Sequence of chain 4.A:
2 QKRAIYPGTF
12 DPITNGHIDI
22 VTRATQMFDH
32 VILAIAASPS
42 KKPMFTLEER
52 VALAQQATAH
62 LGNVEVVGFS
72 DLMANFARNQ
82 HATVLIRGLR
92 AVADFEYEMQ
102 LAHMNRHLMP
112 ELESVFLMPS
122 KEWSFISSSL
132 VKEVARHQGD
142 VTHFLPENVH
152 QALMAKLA

Sequence of chain 11.A:
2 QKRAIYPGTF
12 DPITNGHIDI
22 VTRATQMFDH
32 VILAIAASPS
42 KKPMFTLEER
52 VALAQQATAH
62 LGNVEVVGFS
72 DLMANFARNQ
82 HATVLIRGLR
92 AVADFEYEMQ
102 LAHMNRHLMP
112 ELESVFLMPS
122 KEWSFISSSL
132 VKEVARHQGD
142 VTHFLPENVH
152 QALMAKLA

A small-molecule ligand and the protein it binds are described below.
Small molecule (SMILES): COC(=O)N1CCC(Cc2cccc([C@@H](CC#N)Nc3nc4ccc(C)nc4[nH]3)c2)CC1

Binding-site contacts:
Ligand atom C contacts residue ASN106 of chain 4.A at 3.3 Å.
Ligand atom C1 contacts residue LEU102 of chain 4.A at 3.7 Å (hydrophobic).
Ligand atom N1 contacts residue SO41 of chain 4.D at 3.4 Å (h-bond).
Ligand atom N5 contacts residue MET74 of chain 4.A at 2.9 Å (h-bond).
Ligand atom N2 contacts residue ASP72 of chain 4.A at 3.1 Å (salt-bridge).
Ligand atom C13 contacts residue SER71 of chain 4.A at 3.4 Å.
Ligand atom C23 contacts residue ARG88 of chain 4.A at 3.6 Å.
Ligand atom C8 contacts residue SER39 of chain 4.A at 3.4 Å.
Ligand atom N5 contacts residue LEU73 of chain 4.A at 3.7 Å.
Ligand atom C7 contacts residue ALA37 of chain 4.A at 3.6 Å (hydrophobic).
Ligand atom C20 contacts residue MET105 of chain 4.A at 3.7 Å (hydrophobic).
Ligand atom C13 contacts residue HIS138 of chain 11.A at 3.7 Å.
Ligand atom C7 contacts residue THR10 of chain 4.A at 3.7 Å.
Ligand atom C20 contacts residue ASN106 of chain 4.A at 3.6 Å.
Ligand atom N contacts residue LEU102 of chain 4.A at 3.6 Å.
Ligand atom C13 contacts residue ASP72 of chain 4.A at 3.2 Å.
Ligand atom C12 contacts residue ASP72 of chain 4.A at 3.8 Å.
Ligand atom C14 contacts residue SER71 of chain 4.A at 3.6 Å.
Ligand atom C14 contacts residue SO41 of chain 4.D at 3.7 Å.
Ligand atom C12 contacts residue HIS138 of chain 11.A at 3.6 Å.
Ligand atom N4 contacts residue LEU73 of chain 4.A at 3.7 Å.
Ligand atom C11 contacts residue ALA37 of chain 4.A at 3.4 Å (hydrophobic).
Ligand atom O1 contacts residue MET74 of chain 4.A at 3.8 Å.
Ligand atom O1 contacts residue LEU102 of chain 4.A at 3.8 Å.
Ligand atom N1 contacts residue PHE70 of chain 4.A at 3.8 Å.
Ligand atom C1 contacts residue ASN106 of chain 4.A at 3.8 Å.
Ligand atom C23 contacts residue LEU102 of chain 4.A at 3.8 Å (hydrophobic).
Ligand atom C6 contacts residue ALA37 of chain 4.A at 3.3 Å (hydrophobic).
Ligand atom C contacts residue LEU86 of chain 4.A at 3.6 Å (hydrophobic).
Ligand atom C14 contacts residue PHE70 of chain 4.A at 3.9 Å (hydrophobic).
Ligand atom N1 contacts residue ALA38 of chain 4.A at 3.3 Å (h-bond).
Ligand atom O1 contacts residue ASN106 of chain 4.A at 2.8 Å (h-bond).
Ligand atom C14 contacts residue HIS138 of chain 11.A at 3.8 Å.
Ligand atom N1 contacts residue SER71 of chain 4.A at 3.8 Å.
Ligand atom N1 contacts residue SER39 of chain 4.A at 3.0 Å (h-bond).
Ligand atom N2 contacts residue HIS138 of chain 11.A at 3.8 Å.
Ligand atom C18 contacts residue LEU102 of chain 4.A at 3.6 Å (hydrophobic).
Ligand atom C10 contacts residue ALA37 of chain 4.A at 3.8 Å (hydrophobic).
Ligand atom C7 contacts residue SER39 of chain 4.A at 3.7 Å.
Ligand atom C22 contacts residue ARG88 of chain 4.A at 3.7 Å.